This protein binds this small molecule.
Small molecule (SMILES): COc1cc(N)c(OC)c(CCOC(=O)c2cc(Cl)c(O)cc2O)c1OC

Binding-site contacts:
Ligand atom OAE contacts residue GLY103 of chain 1.A at 4.5 Å.
Ligand atom CAI contacts residue ALA58 of chain 1.A at 4.3 Å (hydrophobic).
Ligand atom CAK contacts residue MET104 of chain 1.A at 3.7 Å (hydrophobic).
Ligand atom CAU contacts residue THR191 of chain 1.A at 4.0 Å.
Ligand atom OAQ contacts residue ALA61 of chain 1.A at 3.4 Å.
Ligand atom OAQ contacts residue ILE102 of chain 1.A at 4.1 Å.
Ligand atom CAX contacts residue ALA61 of chain 1.A at 4.1 Å (hydrophobic).
Ligand atom OAG contacts residue ASN57 of chain 1.A at 4.4 Å.
Ligand atom CAI contacts residue ASN57 of chain 1.A at 4.1 Å.
Ligand atom OAQ contacts residue MET104 of chain 1.A at 4.2 Å.
Ligand atom CAI contacts residue LEU193 of chain 1.A at 4.2 Å (hydrophobic).
Ligand atom CAT contacts residue LEU193 of chain 1.A at 4.0 Å (hydrophobic).
Ligand atom OAF contacts residue ASN57 of chain 1.A at 3.4 Å.
Ligand atom CAX contacts residue MET104 of chain 1.A at 3.8 Å (hydrophobic).
Ligand atom CAU contacts residue ALA61 of chain 1.A at 3.8 Å (hydrophobic).
Ligand atom CAV contacts residue MET104 of chain 1.A at 4.4 Å (hydrophobic).
Ligand atom CAV contacts residue ASN57 of chain 1.A at 4.0 Å.
Ligand atom CAX contacts residue THR191 of chain 1.A at 4.3 Å.
Ligand atom CAR contacts residue THR191 of chain 1.A at 4.2 Å.
Ligand atom CAU contacts residue ASP99 of chain 1.A at 3.5 Å.
Ligand atom CLAH contacts residue LEU113 of chain 1.A at 4.2 Å.
Ligand atom CAR contacts residue ALA61 of chain 1.A at 3.8 Å (hydrophobic).
Ligand atom OAE contacts residue ALA61 of chain 1.A at 4.5 Å.
Ligand atom CLAH contacts residue PHE144 of chain 1.A at 3.4 Å.
Ligand atom OAQ contacts residue GLY103 of chain 1.A at 3.6 Å.
Ligand atom CAR contacts residue MET104 of chain 1.A at 3.8 Å (hydrophobic).
Ligand atom OAG contacts residue ASP99 of chain 1.A at 2.6 Å (salt-bridge).
Ligand atom CAI contacts residue THR191 of chain 1.A at 4.4 Å.
Ligand atom OAG contacts residue THR191 of chain 1.A at 3.5 Å (h-bond).
Ligand atom OAF contacts residue LEU193 of chain 1.A at 3.5 Å.
Ligand atom CLAH contacts residue ASN57 of chain 1.A at 3.4 Å.
Ligand atom OAF contacts residue PHE144 of chain 1.A at 4.2 Å.
Ligand atom CAU contacts residue ASN57 of chain 1.A at 4.2 Å.
Ligand atom OAG contacts residue ALA61 of chain 1.A at 3.1 Å.
Ligand atom OAQ contacts residue THR191 of chain 1.A at 3.5 Å (h-bond).
Ligand atom CAT contacts residue ASN57 of chain 1.A at 3.6 Å.
Ligand atom OAF contacts residue LEU54 of chain 1.A at 4.5 Å.
Ligand atom OAG contacts residue ALA58 of chain 1.A at 4.5 Å.
Ligand atom CAI contacts residue ASP99 of chain 1.A at 3.5 Å.
Ligand atom OAE contacts residue MET104 of chain 1.A at 3.6 Å.

Sequence of chain 1.A:
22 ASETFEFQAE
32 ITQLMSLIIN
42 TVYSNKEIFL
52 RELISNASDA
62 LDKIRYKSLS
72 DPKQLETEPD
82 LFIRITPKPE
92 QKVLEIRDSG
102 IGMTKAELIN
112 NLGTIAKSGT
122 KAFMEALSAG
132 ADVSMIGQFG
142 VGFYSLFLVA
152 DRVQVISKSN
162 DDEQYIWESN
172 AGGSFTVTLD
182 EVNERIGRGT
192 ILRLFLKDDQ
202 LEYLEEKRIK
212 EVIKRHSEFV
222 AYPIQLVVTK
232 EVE